Binding-site contacts:
Ligand atom O2 contacts residue GLU212 of chain 1.A at 2.7 Å (salt-bridge).
Ligand atom C4 contacts residue EDO1 of chain 1.G at 3.7 Å.
Ligand atom C11 contacts residue PHE207 of chain 1.A at 3.5 Å (hydrophobic).
Ligand atom C3 contacts residue HIS210 of chain 1.A at 3.7 Å.
Ligand atom C10 contacts residue TRP230 of chain 1.A at 3.6 Å (hydrophobic).
Ligand atom O contacts residue TYR199 of chain 1.A at 3.8 Å.
Ligand atom C3 contacts residue GLU212 of chain 1.A at 3.8 Å.
Ligand atom C8 contacts residue PHE207 of chain 1.A at 3.8 Å (hydrophobic).
Ligand atom C4 contacts residue GLU212 of chain 1.A at 3.7 Å.
Ligand atom C1 contacts residue LYS263 of chain 1.A at 3.6 Å.
Ligand atom C4 contacts residue HIS210 of chain 1.A at 3.0 Å.
Ligand atom O2 contacts residue HIS210 of chain 1.A at 3.2 Å (h-bond).
Ligand atom C5 contacts residue HIS210 of chain 1.A at 3.1 Å.
Ligand atom N1 contacts residue LYS263 of chain 1.A at 3.6 Å.
Ligand atom C3 contacts residue EDO1 of chain 1.G at 3.5 Å.
Ligand atom N contacts residue HIS210 of chain 1.A at 3.1 Å (h-bond).
Ligand atom O2 contacts residue EDO1 of chain 1.G at 3.4 Å.
Ligand atom O1 contacts residue TYR154 of chain 1.A at 3.1 Å (h-bond).
Ligand atom O contacts residue TYR154 of chain 1.A at 2.6 Å (h-bond).
Ligand atom O1 contacts residue PHE207 of chain 1.A at 3.8 Å.
Ligand atom C7 contacts residue MN1 of chain 1.C at 3.2 Å.
Ligand atom C11 contacts residue TRP230 of chain 1.A at 3.6 Å (hydrophobic).
Ligand atom C10 contacts residue PHE207 of chain 1.A at 3.5 Å (hydrophobic).
Ligand atom N contacts residue MN1 of chain 1.C at 2.2 Å.
Ligand atom C2 contacts residue LYS263 of chain 1.A at 3.4 Å.
Ligand atom N contacts residue HIS298 of chain 1.A at 3.5 Å (h-bond).
Ligand atom C11 contacts residue HIS298 of chain 1.A at 3.7 Å.
Ligand atom C12 contacts residue LYS228 of chain 1.A at 3.5 Å.
Ligand atom O contacts residue PHE207 of chain 1.A at 3.7 Å.
Ligand atom C12 contacts residue TYR154 of chain 1.A at 3.3 Å (hydrophobic).
Ligand atom O1 contacts residue LYS228 of chain 1.A at 2.4 Å (salt-bridge).
Ligand atom O2 contacts residue MN1 of chain 1.C at 2.2 Å.
Ligand atom C contacts residue LYS263 of chain 1.A at 3.4 Å.
Ligand atom C7 contacts residue HIS210 of chain 1.A at 3.5 Å.
Ligand atom C5 contacts residue MN1 of chain 1.C at 3.4 Å.
Ligand atom C9 contacts residue PHE207 of chain 1.A at 3.6 Å (hydrophobic).
Ligand atom C6 contacts residue HIS210 of chain 1.A at 3.7 Å.
Ligand atom C11 contacts residue MN1 of chain 1.C at 3.1 Å.
Ligand atom C12 contacts residue PHE207 of chain 1.A at 3.5 Å (hydrophobic).
Ligand atom C4 contacts residue MN1 of chain 1.C at 3.0 Å.

A protein and the small-molecule ligand that binds it are described below.
Small molecule (SMILES): N#Cc1ccc(O)c(-c2cc(C(=O)O)ccn2)c1

Sequence of chain 1.A:
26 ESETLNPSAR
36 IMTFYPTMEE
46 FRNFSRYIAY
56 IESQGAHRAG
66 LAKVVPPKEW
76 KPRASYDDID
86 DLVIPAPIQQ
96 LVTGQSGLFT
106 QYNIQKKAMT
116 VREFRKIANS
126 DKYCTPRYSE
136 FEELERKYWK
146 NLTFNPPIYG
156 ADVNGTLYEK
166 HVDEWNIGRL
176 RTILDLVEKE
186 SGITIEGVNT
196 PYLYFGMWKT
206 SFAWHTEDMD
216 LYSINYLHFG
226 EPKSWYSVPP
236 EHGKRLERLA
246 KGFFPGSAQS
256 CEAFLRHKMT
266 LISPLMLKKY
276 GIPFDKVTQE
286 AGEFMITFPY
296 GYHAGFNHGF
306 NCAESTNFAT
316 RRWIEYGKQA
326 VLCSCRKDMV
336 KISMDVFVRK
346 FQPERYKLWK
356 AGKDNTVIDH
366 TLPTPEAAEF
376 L